Binding-site contacts:
Ligand atom C6 contacts residue VAL328 of chain 1.A at 3.9 Å (hydrophobic).
Ligand atom C8 contacts residue TRP236 of chain 1.A at 3.7 Å (hydrophobic).
Ligand atom O7 contacts residue ASN329 of chain 1.A at 3.8 Å.
Ligand atom O5 contacts residue ASN329 of chain 1.A at 2.4 Å (h-bond).
Ligand atom C8 contacts residue ARG198 of chain 1.A at 4.1 Å.
Ligand atom C1 contacts residue ASN329 of chain 1.A at 1.5 Å.
Ligand atom O7 contacts residue TRP236 of chain 1.A at 2.9 Å (h-bond).
Ligand atom N2 contacts residue TRP236 of chain 1.A at 4.2 Å.
Ligand atom O5 contacts residue VAL328 of chain 1.A at 3.4 Å.
Ligand atom O5 contacts residue ASN237 of chain 1.A at 3.7 Å.
Ligand atom C8 contacts residue LYS195 of chain 1.A at 4.4 Å.
Ligand atom C2 contacts residue ASN237 of chain 1.A at 3.8 Å.
Ligand atom C3 contacts residue ASN329 of chain 1.A at 3.8 Å.
Ligand atom N2 contacts residue ASN329 of chain 1.A at 2.8 Å (h-bond).
Ligand atom C7 contacts residue TRP236 of chain 1.A at 3.4 Å (hydrophobic).
Ligand atom C7 contacts residue ASN329 of chain 1.A at 3.5 Å.
Ligand atom C5 contacts residue VAL328 of chain 1.A at 3.8 Å (hydrophobic).
Ligand atom C2 contacts residue ASN329 of chain 1.A at 2.4 Å.
Ligand atom O6 contacts residue VAL328 of chain 1.A at 4.5 Å.
Ligand atom C1 contacts residue ASN237 of chain 1.A at 3.7 Å.
Ligand atom C4 contacts residue ASN329 of chain 1.A at 4.3 Å.
Ligand atom C7 contacts residue ASN237 of chain 1.A at 4.1 Å.
Ligand atom C5 contacts residue ASN329 of chain 1.A at 3.7 Å.
Ligand atom O7 contacts residue ASN237 of chain 1.A at 3.0 Å (h-bond).
Ligand atom C1 contacts residue VAL328 of chain 1.A at 4.0 Å (hydrophobic).

Sequence of chain 1.A:
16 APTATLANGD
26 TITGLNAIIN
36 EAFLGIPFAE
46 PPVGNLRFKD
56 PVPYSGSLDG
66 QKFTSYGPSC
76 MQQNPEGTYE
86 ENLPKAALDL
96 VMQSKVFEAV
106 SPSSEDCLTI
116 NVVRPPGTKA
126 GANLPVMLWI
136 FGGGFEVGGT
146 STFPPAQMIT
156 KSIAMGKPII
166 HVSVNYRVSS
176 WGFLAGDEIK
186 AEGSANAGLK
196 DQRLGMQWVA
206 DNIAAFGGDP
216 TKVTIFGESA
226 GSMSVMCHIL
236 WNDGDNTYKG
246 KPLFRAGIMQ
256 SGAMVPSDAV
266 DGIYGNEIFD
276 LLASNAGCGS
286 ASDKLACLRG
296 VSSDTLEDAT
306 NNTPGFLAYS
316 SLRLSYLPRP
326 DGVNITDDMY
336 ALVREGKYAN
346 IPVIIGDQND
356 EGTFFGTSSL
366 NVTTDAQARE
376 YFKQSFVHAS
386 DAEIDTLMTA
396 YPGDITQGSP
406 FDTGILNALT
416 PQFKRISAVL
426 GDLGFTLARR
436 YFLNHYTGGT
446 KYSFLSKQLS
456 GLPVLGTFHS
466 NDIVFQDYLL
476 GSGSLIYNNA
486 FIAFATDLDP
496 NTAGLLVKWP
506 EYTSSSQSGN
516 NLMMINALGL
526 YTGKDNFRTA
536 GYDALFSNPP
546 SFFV

The small molecule below binds the protein below.
Small molecule (SMILES): CC(=O)N[C@@H]1[C@@H](O)[C@H](O)[C@@H](CO)O[C@H]1O